This protein binds this small molecule.
Small molecule (SMILES): CC(=O)N[C@@H]1[C@@H](O)[C@H](O)[C@@H](CO)O[C@H]1O

Binding-site contacts:
Ligand atom O5 contacts residue ASN55 of chain 1.A at 2.4 Å (h-bond).
Ligand atom C2 contacts residue ASN55 of chain 1.A at 2.5 Å.
Ligand atom C4 contacts residue ASN55 of chain 1.A at 4.2 Å.
Ligand atom N2 contacts residue ASN55 of chain 1.A at 2.9 Å (h-bond).
Ligand atom N2 contacts residue PRO46 of chain 1.A at 3.4 Å.
Ligand atom C5 contacts residue ASN55 of chain 1.A at 3.7 Å.
Ligand atom C1 contacts residue PRO46 of chain 1.A at 4.0 Å (hydrophobic).
Ligand atom C2 contacts residue PRO46 of chain 1.A at 4.3 Å (hydrophobic).
Ligand atom O7 contacts residue ASN55 of chain 1.A at 4.3 Å.
Ligand atom C7 contacts residue PRO46 of chain 1.A at 3.9 Å (hydrophobic).
Ligand atom C1 contacts residue ASN55 of chain 1.A at 1.5 Å.
Ligand atom C8 contacts residue PRO46 of chain 1.A at 3.6 Å (hydrophobic).
Ligand atom C3 contacts residue ASN55 of chain 1.A at 3.8 Å.
Ligand atom C7 contacts residue ASN55 of chain 1.A at 3.8 Å.

Sequence of chain 1.A:
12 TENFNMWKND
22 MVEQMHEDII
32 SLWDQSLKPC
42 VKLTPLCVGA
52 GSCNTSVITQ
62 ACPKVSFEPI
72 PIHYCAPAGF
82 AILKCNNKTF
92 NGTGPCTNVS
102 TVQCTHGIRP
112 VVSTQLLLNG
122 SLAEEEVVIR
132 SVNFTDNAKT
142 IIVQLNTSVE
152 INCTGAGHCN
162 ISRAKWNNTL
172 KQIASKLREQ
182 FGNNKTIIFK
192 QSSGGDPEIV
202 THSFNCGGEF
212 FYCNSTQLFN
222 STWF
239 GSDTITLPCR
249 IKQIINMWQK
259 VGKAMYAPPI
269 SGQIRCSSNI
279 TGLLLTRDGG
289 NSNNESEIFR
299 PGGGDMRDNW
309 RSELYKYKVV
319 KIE